Binding-site contacts:
Ligand atom N6 contacts residue HIS343 of chain 1.B at 4.4 Å.
Ligand atom C5 contacts residue ASN317 of chain 1.B at 3.3 Å.
Ligand atom CL2 contacts residue HIS343 of chain 1.B at 4.2 Å.
Ligand atom CL2 contacts residue BPW1 of chain 1.E at 4.3 Å.
Ligand atom C7 contacts residue HIS343 of chain 1.B at 4.4 Å.
Ligand atom C7 contacts residue GLU340 of chain 1.B at 4.1 Å.
Ligand atom CL2 contacts residue LEU339 of chain 1.B at 3.9 Å.
Ligand atom C8 contacts residue BPW1 of chain 1.E at 4.5 Å.
Ligand atom C11 contacts residue HIS343 of chain 1.B at 3.8 Å.
Ligand atom C3 contacts residue BPW1 of chain 1.E at 4.3 Å.
Ligand atom C9 contacts residue GLU344 of chain 1.B at 3.9 Å.
Ligand atom N6 contacts residue GLU344 of chain 1.B at 3.2 Å (salt-bridge).
Ligand atom C5 contacts residue BPW1 of chain 1.E at 4.3 Å.
Ligand atom C8 contacts residue HIS343 of chain 1.B at 3.6 Å.
Ligand atom C5 contacts residue TYR322 of chain 1.B at 4.0 Å (hydrophobic).
Ligand atom CL2 contacts residue MET316 of chain 1.B at 3.7 Å.
Ligand atom C11 contacts residue GLU347 of chain 1.B at 3.9 Å.
Ligand atom C4 contacts residue HIS343 of chain 1.B at 3.9 Å.
Ligand atom C3 contacts residue HIS343 of chain 1.B at 3.9 Å.
Ligand atom C4 contacts residue LEU339 of chain 1.B at 4.2 Å (hydrophobic).
Ligand atom C8 contacts residue ASN317 of chain 1.B at 4.2 Å.
Ligand atom C10 contacts residue BPW1 of chain 1.E at 4.5 Å.
Ligand atom C4 contacts residue GLU340 of chain 1.B at 4.2 Å.
Ligand atom C9 contacts residue GLU340 of chain 1.B at 4.0 Å.
Ligand atom CL2 contacts residue ASN317 of chain 1.B at 3.5 Å.
Ligand atom N6 contacts residue GLU347 of chain 1.B at 2.7 Å (salt-bridge).
Ligand atom C5 contacts residue HIS343 of chain 1.B at 3.4 Å.
Ligand atom C1 contacts residue HIS343 of chain 1.B at 3.7 Å.
Ligand atom C9 contacts residue GLU347 of chain 1.B at 3.8 Å.
Ligand atom C4 contacts residue BPW1 of chain 1.E at 3.9 Å.
Ligand atom C8 contacts residue TYR322 of chain 1.B at 4.1 Å (hydrophobic).
Ligand atom C1 contacts residue BPW1 of chain 1.E at 4.0 Å.
Ligand atom C7 contacts residue BPW1 of chain 1.E at 4.1 Å.
Ligand atom C1 contacts residue ASN317 of chain 1.B at 4.2 Å.

A protein and the small-molecule ligand that binds it are described below.
Small molecule (SMILES): NCCCc1ccc(Cl)cc1

Sequence of chain 1.B:
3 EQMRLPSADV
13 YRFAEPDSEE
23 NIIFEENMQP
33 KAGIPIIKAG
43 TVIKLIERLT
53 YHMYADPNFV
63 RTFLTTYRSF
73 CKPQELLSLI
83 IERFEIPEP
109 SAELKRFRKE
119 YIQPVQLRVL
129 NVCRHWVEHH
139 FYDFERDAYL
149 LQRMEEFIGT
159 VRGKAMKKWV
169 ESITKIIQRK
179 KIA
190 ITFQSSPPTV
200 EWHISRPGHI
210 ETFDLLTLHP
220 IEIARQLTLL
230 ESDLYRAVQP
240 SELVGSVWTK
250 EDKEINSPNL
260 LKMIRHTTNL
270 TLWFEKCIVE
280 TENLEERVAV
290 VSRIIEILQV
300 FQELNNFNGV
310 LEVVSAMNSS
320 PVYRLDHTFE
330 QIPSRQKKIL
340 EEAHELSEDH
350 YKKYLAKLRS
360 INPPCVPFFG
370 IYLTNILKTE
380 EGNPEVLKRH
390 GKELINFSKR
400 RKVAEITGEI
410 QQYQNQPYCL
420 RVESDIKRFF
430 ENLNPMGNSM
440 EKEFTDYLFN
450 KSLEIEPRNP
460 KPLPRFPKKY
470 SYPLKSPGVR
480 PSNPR